A small-molecule ligand and the protein it binds are described below.
Small molecule (SMILES): COc1ccccc1-c1ccc2c(N)nc(N)nc2c1

Sequence of chain 1.A:
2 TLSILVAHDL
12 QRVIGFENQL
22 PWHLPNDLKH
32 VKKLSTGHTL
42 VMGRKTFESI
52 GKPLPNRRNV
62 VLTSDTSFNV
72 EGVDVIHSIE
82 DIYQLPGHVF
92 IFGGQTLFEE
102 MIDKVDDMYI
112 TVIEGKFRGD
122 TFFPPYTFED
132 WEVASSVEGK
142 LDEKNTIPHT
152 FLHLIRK

Binding-site contacts:
Ligand atom N2 contacts residue LEU6 of chain 1.A at 3.5 Å (h-bond).
Ligand atom C5 contacts residue ASP28 of chain 1.A at 3.9 Å.
Ligand atom C14 contacts residue LEU29 of chain 1.A at 3.3 Å (hydrophobic).
Ligand atom N12 contacts residue ASP28 of chain 1.A at 2.9 Å (salt-bridge).
Ligand atom C18 contacts residue LEU21 of chain 1.A at 3.7 Å (hydrophobic).
Ligand atom N12 contacts residue THR112 of chain 1.A at 3.8 Å.
Ligand atom C5 contacts residue NAP1 of chain 1.B at 4.0 Å.
Ligand atom N4 contacts residue ASP28 of chain 1.A at 2.9 Å (salt-bridge).
Ligand atom C3 contacts residue ASP28 of chain 1.A at 3.5 Å.
Ligand atom C13 contacts residue LEU21 of chain 1.A at 3.9 Å (hydrophobic).
Ligand atom C10 contacts residue NAP1 of chain 1.B at 3.2 Å.
Ligand atom N2 contacts residue ALA8 of chain 1.A at 3.7 Å.
Ligand atom N12 contacts residue ALA8 of chain 1.A at 3.5 Å (h-bond).
Ligand atom C20 contacts residue SER50 of chain 1.A at 4.0 Å.
Ligand atom C3 contacts residue NAP1 of chain 1.B at 3.8 Å.
Ligand atom C1 contacts residue LEU6 of chain 1.A at 3.5 Å (hydrophobic).
Ligand atom N11 contacts residue PHE93 of chain 1.A at 2.7 Å (h-bond).
Ligand atom C20 contacts residue NAP1 of chain 1.B at 3.3 Å.
Ligand atom C6 contacts residue PHE93 of chain 1.A at 3.7 Å (hydrophobic).
Ligand atom N2 contacts residue NAP1 of chain 1.B at 3.5 Å (h-bond).
Ligand atom C9 contacts residue PHE93 of chain 1.A at 3.6 Å (hydrophobic).
Ligand atom C3 contacts residue ALA8 of chain 1.A at 3.6 Å (hydrophobic).
Ligand atom N12 contacts residue VAL7 of chain 1.A at 3.5 Å.
Ligand atom N2 contacts residue VAL7 of chain 1.A at 3.4 Å.
Ligand atom N11 contacts residue LEU6 of chain 1.A at 2.6 Å (h-bond).
Ligand atom N11 contacts residue NAP1 of chain 1.B at 3.7 Å.
Ligand atom N2 contacts residue VAL32 of chain 1.A at 4.0 Å.
Ligand atom C6 contacts residue NAP1 of chain 1.B at 3.6 Å.
Ligand atom C1 contacts residue NAP1 of chain 1.B at 3.3 Å.
Ligand atom N12 contacts residue VAL32 of chain 1.A at 3.7 Å.
Ligand atom O19 contacts residue LEU21 of chain 1.A at 3.7 Å.
Ligand atom C5 contacts residue VAL32 of chain 1.A at 3.9 Å (hydrophobic).
Ligand atom C3 contacts residue VAL7 of chain 1.A at 3.8 Å (hydrophobic).
Ligand atom C10 contacts residue PHE93 of chain 1.A at 3.4 Å (hydrophobic).
Ligand atom C1 contacts residue PHE93 of chain 1.A at 3.8 Å (hydrophobic).
Ligand atom C3 contacts residue VAL32 of chain 1.A at 3.5 Å (hydrophobic).
Ligand atom C15 contacts residue LEU29 of chain 1.A at 3.9 Å (hydrophobic).
Ligand atom C9 contacts residue NAP1 of chain 1.B at 3.8 Å.
Ligand atom N4 contacts residue VAL32 of chain 1.A at 3.5 Å.
Ligand atom C7 contacts residue LEU21 of chain 1.A at 3.9 Å (hydrophobic).